Sequence of chain 1.A:
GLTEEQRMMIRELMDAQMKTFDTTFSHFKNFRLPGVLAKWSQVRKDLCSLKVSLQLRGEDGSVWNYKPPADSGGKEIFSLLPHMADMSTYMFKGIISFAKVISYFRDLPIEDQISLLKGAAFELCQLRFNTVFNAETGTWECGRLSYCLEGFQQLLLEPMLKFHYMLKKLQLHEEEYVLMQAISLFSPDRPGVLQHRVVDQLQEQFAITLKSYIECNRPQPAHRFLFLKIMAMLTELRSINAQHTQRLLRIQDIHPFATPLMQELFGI

This protein binds this small molecule.
Small molecule (SMILES): CC(C)[C@@H](NC(=O)CC1CC1)C(=O)N1CC[C@](O)(c2ccc(Cl)cc2)C(C)(C)C1

Binding-site contacts:
Ligand atom C16 contacts residue TRP180 of chain 1.A at 3.6 Å (hydrophobic).
Ligand atom C19 contacts residue LEU90 of chain 1.A at 3.8 Å (hydrophobic).
Ligand atom C21 contacts residue LEU87 of chain 1.A at 3.9 Å (hydrophobic).
Ligand atom C17 contacts residue PHE169 of chain 1.A at 3.5 Å (hydrophobic).
Ligand atom C1 contacts residue MET124 of chain 1.A at 3.9 Å (hydrophobic).
Ligand atom N contacts residue MET204 of chain 1.A at 3.5 Å.
Ligand atom C10 contacts residue HIS288 of chain 1.A at 3.4 Å.
Ligand atom C11 contacts residue MET204 of chain 1.A at 3.7 Å (hydrophobic).
Ligand atom C19 contacts residue TRP180 of chain 1.A at 3.8 Å (hydrophobic).
Ligand atom O2 contacts residue HIS288 of chain 1.A at 2.9 Å (h-bond).
Ligand atom C20 contacts residue MET204 of chain 1.A at 3.9 Å (hydrophobic).
Ligand atom C1 contacts residue ALA125 of chain 1.A at 3.9 Å (hydrophobic).
Ligand atom O1 contacts residue MET124 of chain 1.A at 3.5 Å.
Ligand atom C17 contacts residue TYR187 of chain 1.A at 3.5 Å (hydrophobic).
Ligand atom C9 contacts residue MET204 of chain 1.A at 3.3 Å (hydrophobic).
Ligand atom C21 contacts residue LEU90 of chain 1.A at 4.1 Å (hydrophobic).
Ligand atom O contacts residue GLN166 of chain 1.A at 3.1 Å (h-bond).
Ligand atom C contacts residue LEU121 of chain 1.A at 3.8 Å (hydrophobic).
Ligand atom C17 contacts residue CYS182 of chain 1.A at 3.9 Å (hydrophobic).
Ligand atom C4 contacts residue LEU121 of chain 1.A at 4.0 Å (hydrophobic).
Ligand atom CL contacts residue MET306 of chain 1.A at 4.0 Å.
Ligand atom O1 contacts residue VAL92 of chain 1.A at 3.5 Å.
Ligand atom C14 contacts residue TYR187 of chain 1.A at 3.6 Å (hydrophobic).
Ligand atom C4 contacts residue LEU292 of chain 1.A at 3.9 Å (hydrophobic).
Ligand atom O contacts residue MET204 of chain 1.A at 3.7 Å.
Ligand atom C2 contacts residue MET124 of chain 1.A at 3.9 Å (hydrophobic).
Ligand atom C9 contacts residue HIS288 of chain 1.A at 3.9 Å.
Ligand atom C5 contacts residue LEU292 of chain 1.A at 3.7 Å (hydrophobic).
Ligand atom C14 contacts residue TRP180 of chain 1.A at 3.9 Å (hydrophobic).
Ligand atom C19 contacts residue LEU205 of chain 1.A at 4.0 Å (hydrophobic).
Ligand atom C18 contacts residue LEU90 of chain 1.A at 4.0 Å (hydrophobic).
Ligand atom C17 contacts residue TRP180 of chain 1.A at 3.8 Å (hydrophobic).
Ligand atom C6 contacts residue HIS288 of chain 1.A at 3.7 Å.
Ligand atom C20 contacts residue GLN166 of chain 1.A at 4.0 Å.
Ligand atom C1 contacts residue MET306 of chain 1.A at 4.0 Å (hydrophobic).
Ligand atom C5 contacts residue LEU121 of chain 1.A at 3.7 Å (hydrophobic).
Ligand atom C20 contacts residue TRP180 of chain 1.A at 3.8 Å (hydrophobic).
Ligand atom CL contacts residue PHE301 of chain 1.A at 3.3 Å.
Ligand atom C22 contacts residue MET124 of chain 1.A at 3.6 Å (hydrophobic).
Ligand atom C16 contacts residue PHE169 of chain 1.A at 3.5 Å (hydrophobic).